A protein and the small-molecule ligand that binds it are described below.
Small molecule (SMILES): Oc1cc2c(cc1O)CN(C(=S)NCCc1ccc(Cl)cc1)CCC2

Sequence of chain 1.C:
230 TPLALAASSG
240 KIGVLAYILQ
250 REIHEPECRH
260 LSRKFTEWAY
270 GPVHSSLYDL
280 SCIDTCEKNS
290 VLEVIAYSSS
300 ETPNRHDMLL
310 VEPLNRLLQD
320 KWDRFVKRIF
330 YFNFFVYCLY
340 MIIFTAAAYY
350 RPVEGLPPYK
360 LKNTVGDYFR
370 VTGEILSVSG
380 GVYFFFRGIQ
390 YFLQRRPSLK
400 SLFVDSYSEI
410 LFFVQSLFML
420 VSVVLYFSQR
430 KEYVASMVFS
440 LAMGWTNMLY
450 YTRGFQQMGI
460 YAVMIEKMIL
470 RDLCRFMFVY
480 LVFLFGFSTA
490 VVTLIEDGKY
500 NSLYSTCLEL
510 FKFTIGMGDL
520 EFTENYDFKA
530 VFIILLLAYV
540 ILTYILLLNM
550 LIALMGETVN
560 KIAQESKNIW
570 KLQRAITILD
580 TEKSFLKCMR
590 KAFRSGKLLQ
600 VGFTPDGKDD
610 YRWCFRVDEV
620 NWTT

Sequence of chain 1.D:
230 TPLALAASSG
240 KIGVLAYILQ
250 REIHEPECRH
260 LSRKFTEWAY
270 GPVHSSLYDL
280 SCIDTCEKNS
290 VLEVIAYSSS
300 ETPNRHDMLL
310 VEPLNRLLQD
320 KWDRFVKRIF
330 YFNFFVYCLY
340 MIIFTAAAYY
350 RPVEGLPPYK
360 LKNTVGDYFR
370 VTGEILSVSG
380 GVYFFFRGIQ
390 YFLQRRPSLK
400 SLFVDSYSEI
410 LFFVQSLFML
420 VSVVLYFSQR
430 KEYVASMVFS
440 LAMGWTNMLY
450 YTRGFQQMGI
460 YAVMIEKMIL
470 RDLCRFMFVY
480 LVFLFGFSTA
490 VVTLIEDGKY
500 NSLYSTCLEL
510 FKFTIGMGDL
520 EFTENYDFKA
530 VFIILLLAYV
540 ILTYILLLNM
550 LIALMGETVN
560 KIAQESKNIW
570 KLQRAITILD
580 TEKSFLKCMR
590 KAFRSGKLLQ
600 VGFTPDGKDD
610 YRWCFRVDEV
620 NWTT

Binding-site contacts:
Ligand atom C10 contacts residue LEU410 of chain 1.D at 3.9 Å (hydrophobic).
Ligand atom C14 contacts residue THR445 of chain 1.D at 3.7 Å.
Ligand atom CL2 contacts residue PHE438 of chain 1.D at 3.1 Å.
Ligand atom C17 contacts residue LEU541 of chain 1.C at 3.4 Å (hydrophobic).
Ligand atom C19 contacts residue MET442 of chain 1.D at 4.0 Å (hydrophobic).
Ligand atom O01 contacts residue GLU465 of chain 1.D at 2.3 Å (salt-bridge).
Ligand atom O13 contacts residue GLU465 of chain 1.D at 4.2 Å.
Ligand atom C10 contacts residue THR445 of chain 1.D at 3.4 Å.
Ligand atom N08 contacts residue LEU410 of chain 1.D at 4.0 Å.
Ligand atom C12 contacts residue SER407 of chain 1.D at 2.6 Å.
Ligand atom O01 contacts residue SER407 of chain 1.D at 3.2 Å (h-bond).
Ligand atom C11 contacts residue LEU410 of chain 1.D at 3.5 Å (hydrophobic).
Ligand atom C05 contacts residue LEU448 of chain 1.D at 3.2 Å (hydrophobic).
Ligand atom C20 contacts residue MET442 of chain 1.D at 3.9 Å (hydrophobic).
Ligand atom C03 contacts residue GLU465 of chain 1.D at 3.3 Å.
Ligand atom C21 contacts residue PHE486 of chain 1.C at 3.9 Å (hydrophobic).
Ligand atom N08 contacts residue THR445 of chain 1.D at 4.2 Å.
Ligand atom C11 contacts residue THR445 of chain 1.D at 3.7 Å.
Ligand atom O13 contacts residue TYR449 of chain 1.D at 3.9 Å.
Ligand atom N08 contacts residue TYR406 of chain 1.D at 4.0 Å.
Ligand atom C04 contacts residue LEU448 of chain 1.D at 3.8 Å (hydrophobic).
Ligand atom O01 contacts residue ARG452 of chain 1.D at 3.8 Å.
Ligand atom C06 contacts residue TYR406 of chain 1.D at 3.8 Å (hydrophobic).
Ligand atom C18 contacts residue MET442 of chain 1.D at 4.1 Å (hydrophobic).
Ligand atom CL2 contacts residue ALA537 of chain 1.C at 4.1 Å.
Ligand atom C09 contacts residue LEU410 of chain 1.D at 4.0 Å (hydrophobic).
Ligand atom S15 contacts residue THR445 of chain 1.D at 2.2 Å (h-bond).
Ligand atom C04 contacts residue THR445 of chain 1.D at 4.1 Å.
Ligand atom O13 contacts residue SER407 of chain 1.D at 1.3 Å (h-bond).
Ligand atom C11 contacts residue ASN446 of chain 1.D at 3.6 Å.
Ligand atom C02 contacts residue GLU465 of chain 1.D at 2.9 Å.
Ligand atom C07 contacts residue TYR406 of chain 1.D at 3.2 Å (hydrophobic).
Ligand atom CL2 contacts residue LEU534 of chain 1.C at 3.9 Å.
Ligand atom C03 contacts residue LEU448 of chain 1.D at 4.1 Å (hydrophobic).
Ligand atom N16 contacts residue LEU541 of chain 1.C at 3.8 Å.
Ligand atom C06 contacts residue ILE468 of chain 1.D at 4.1 Å (hydrophobic).
Ligand atom C12 contacts residue GLU465 of chain 1.D at 3.8 Å.
Ligand atom C11 contacts residue SER407 of chain 1.D at 3.6 Å.
Ligand atom C09 contacts residue THR445 of chain 1.D at 2.9 Å.
Ligand atom C02 contacts residue SER407 of chain 1.D at 3.3 Å.